Binding-site contacts:
Ligand atom C6 contacts residue LYS115 of chain 3.G at 4.1 Å.
Ligand atom O5 contacts residue THR116 of chain 3.G at 3.9 Å.
Ligand atom C6 contacts residue THR116 of chain 3.G at 3.8 Å.
Ligand atom O7 contacts residue ASN259 of chain 3.H at 2.9 Å (h-bond).
Ligand atom C3 contacts residue ASN259 of chain 3.H at 3.8 Å.
Ligand atom C1 contacts residue ASN259 of chain 3.H at 1.4 Å.
Ligand atom O6 contacts residue THR116 of chain 3.G at 3.3 Å.
Ligand atom C5 contacts residue ASN259 of chain 3.H at 3.6 Å.
Ligand atom C8 contacts residue ASN259 of chain 3.H at 4.4 Å.
Ligand atom C2 contacts residue ASN259 of chain 3.H at 2.4 Å.
Ligand atom O7 contacts residue LYS181 of chain 3.G at 4.2 Å.
Ligand atom C4 contacts residue ASN259 of chain 3.H at 4.2 Å.
Ligand atom C5 contacts residue THR116 of chain 3.G at 4.5 Å.
Ligand atom C7 contacts residue ASN259 of chain 3.H at 3.1 Å.
Ligand atom N2 contacts residue ASN259 of chain 3.H at 2.9 Å (h-bond).
Ligand atom O6 contacts residue LYS115 of chain 3.G at 4.2 Å.
Ligand atom O5 contacts residue ASN259 of chain 3.H at 2.3 Å (h-bond).

Sequence of chain 3.H:
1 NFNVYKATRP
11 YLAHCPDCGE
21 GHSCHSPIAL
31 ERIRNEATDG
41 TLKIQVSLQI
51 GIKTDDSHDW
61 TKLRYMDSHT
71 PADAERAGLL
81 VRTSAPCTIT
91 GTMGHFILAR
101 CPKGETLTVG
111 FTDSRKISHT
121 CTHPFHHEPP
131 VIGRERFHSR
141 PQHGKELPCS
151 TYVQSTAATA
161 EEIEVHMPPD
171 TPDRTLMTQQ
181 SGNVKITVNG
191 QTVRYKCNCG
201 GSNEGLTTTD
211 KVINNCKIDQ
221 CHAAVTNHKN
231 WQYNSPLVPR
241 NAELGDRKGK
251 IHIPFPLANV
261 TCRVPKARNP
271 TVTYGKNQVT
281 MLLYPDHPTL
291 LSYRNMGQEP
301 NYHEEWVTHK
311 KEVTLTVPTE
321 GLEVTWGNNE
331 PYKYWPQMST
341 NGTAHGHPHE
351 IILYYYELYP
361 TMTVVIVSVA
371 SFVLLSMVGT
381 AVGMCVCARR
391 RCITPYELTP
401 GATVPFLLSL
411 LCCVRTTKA

Sequence of chain 3.G:
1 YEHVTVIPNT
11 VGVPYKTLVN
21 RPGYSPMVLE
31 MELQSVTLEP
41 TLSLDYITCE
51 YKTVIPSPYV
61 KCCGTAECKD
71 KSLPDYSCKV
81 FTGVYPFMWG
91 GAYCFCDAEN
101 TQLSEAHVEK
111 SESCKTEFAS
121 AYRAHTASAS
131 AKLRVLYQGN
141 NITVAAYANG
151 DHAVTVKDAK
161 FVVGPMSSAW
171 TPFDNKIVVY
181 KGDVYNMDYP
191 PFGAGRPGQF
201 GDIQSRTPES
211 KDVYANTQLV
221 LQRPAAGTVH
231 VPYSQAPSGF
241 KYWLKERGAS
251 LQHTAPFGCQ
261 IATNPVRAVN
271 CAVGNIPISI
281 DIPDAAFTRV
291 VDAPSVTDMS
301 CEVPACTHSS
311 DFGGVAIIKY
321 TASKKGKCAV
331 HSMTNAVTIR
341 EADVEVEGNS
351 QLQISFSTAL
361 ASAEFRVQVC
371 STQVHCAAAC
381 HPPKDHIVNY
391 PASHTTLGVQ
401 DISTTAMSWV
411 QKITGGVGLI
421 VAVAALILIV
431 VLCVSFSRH

A small-molecule ligand and the protein it binds are described below.
Small molecule (SMILES): CC(=O)N[C@@H]1[C@@H](O)[C@H](O)[C@@H](CO)O[C@H]1O